Sequence of chain 1.A:
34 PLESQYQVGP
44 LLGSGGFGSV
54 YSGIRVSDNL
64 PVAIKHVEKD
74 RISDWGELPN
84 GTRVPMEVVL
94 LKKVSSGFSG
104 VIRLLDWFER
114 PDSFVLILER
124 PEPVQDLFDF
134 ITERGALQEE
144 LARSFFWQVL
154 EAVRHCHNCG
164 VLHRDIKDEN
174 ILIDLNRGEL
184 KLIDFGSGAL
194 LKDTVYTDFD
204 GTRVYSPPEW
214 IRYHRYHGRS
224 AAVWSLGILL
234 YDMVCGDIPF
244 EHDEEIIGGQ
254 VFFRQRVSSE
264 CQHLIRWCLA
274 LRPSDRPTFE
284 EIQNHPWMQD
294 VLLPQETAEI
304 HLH

Binding-site contacts:
Ligand atom CAD contacts residue LEU45 of chain 1.A at 3.8 Å (hydrophobic).
Ligand atom CAS contacts residue ARG123 of chain 1.A at 3.4 Å.
Ligand atom CAT contacts residue GLU122 of chain 1.A at 3.3 Å.
Ligand atom CAA contacts residue ASP187 of chain 1.A at 3.4 Å.
Ligand atom CAS contacts residue LEU175 of chain 1.A at 3.6 Å (hydrophobic).
Ligand atom CAH contacts residue ASP187 of chain 1.A at 3.5 Å.
Ligand atom CAN contacts residue ALA66 of chain 1.A at 3.5 Å (hydrophobic).
Ligand atom CAR contacts residue VAL127 of chain 1.A at 3.5 Å (hydrophobic).
Ligand atom NAL contacts residue ILE186 of chain 1.A at 3.8 Å.
Ligand atom CAP contacts residue LEU45 of chain 1.A at 3.7 Å (hydrophobic).
Ligand atom OAW contacts residue PRO124 of chain 1.A at 3.8 Å.
Ligand atom CAK contacts residue LEU121 of chain 1.A at 3.8 Å (hydrophobic).
Ligand atom CAH contacts residue ILE186 of chain 1.A at 3.6 Å (hydrophobic).
Ligand atom CAR contacts residue ARG123 of chain 1.A at 3.6 Å.
Ligand atom CAV contacts residue VAL127 of chain 1.A at 3.0 Å (hydrophobic).
Ligand atom CAD contacts residue GLY46 of chain 1.A at 3.8 Å.
Ligand atom CAF contacts residue ASP187 of chain 1.A at 3.5 Å.
Ligand atom NAG contacts residue ASP187 of chain 1.A at 2.7 Å (salt-bridge).
Ligand atom OAM contacts residue ILE186 of chain 1.A at 3.6 Å.
Ligand atom CAN contacts residue GLU122 of chain 1.A at 3.9 Å.
Ligand atom CAA contacts residue PHE50 of chain 1.A at 3.7 Å (hydrophobic).
Ligand atom CAK contacts residue ASP187 of chain 1.A at 3.8 Å.
Ligand atom OAU contacts residue LEU45 of chain 1.A at 3.2 Å.
Ligand atom CAO contacts residue LEU175 of chain 1.A at 3.5 Å (hydrophobic).
Ligand atom CAT contacts residue ARG123 of chain 1.A at 3.6 Å.
Ligand atom NAG contacts residue VAL53 of chain 1.A at 3.9 Å.
Ligand atom OAM contacts residue ILE105 of chain 1.A at 3.7 Å.
Ligand atom CAO contacts residue ALA66 of chain 1.A at 3.7 Å (hydrophobic).
Ligand atom CAB contacts residue PHE50 of chain 1.A at 3.5 Å (hydrophobic).
Ligand atom NAG contacts residue ILE186 of chain 1.A at 3.7 Å.
Ligand atom CAQ contacts residue LEU45 of chain 1.A at 3.5 Å (hydrophobic).
Ligand atom NAI contacts residue ILE186 of chain 1.A at 3.9 Å.
Ligand atom OAW contacts residue ARG123 of chain 1.A at 3.8 Å.
Ligand atom OAW contacts residue VAL127 of chain 1.A at 2.5 Å.
Ligand atom OAM contacts residue LEU121 of chain 1.A at 3.2 Å.
Ligand atom NAL contacts residue ASP187 of chain 1.A at 2.7 Å (salt-bridge).
Ligand atom CAS contacts residue PRO124 of chain 1.A at 3.7 Å (hydrophobic).
Ligand atom CAE contacts residue VAL53 of chain 1.A at 3.9 Å (hydrophobic).
Ligand atom CAT contacts residue LEU175 of chain 1.A at 3.3 Å (hydrophobic).
Ligand atom CAK contacts residue ILE186 of chain 1.A at 3.6 Å (hydrophobic).

A protein and the small-molecule ligand that binds it are described below.
Small molecule (SMILES): O=C1N=C(Nc2ccccc2)N=C1Cc1ccc2c(c1)OCO2